This small molecule binds to this protein.
Small molecule (SMILES): CCNc1cc2oc3c/c(=[NH+]/CC)c(C)cc-3c(-c3ccccc3C(=O)OCC)c2cc1C

Binding-site contacts:
Ligand atom C16 contacts residue ASN1357 of chain 1.A at 3.6 Å.
Ligand atom N2 contacts residue ASN530 of chain 1.A at 3.5 Å (h-bond).
Ligand atom C24 contacts residue SER570 of chain 1.A at 2.8 Å.
Ligand atom O27 contacts residue SER1360 of chain 1.A at 3.5 Å (h-bond).
Ligand atom C23 contacts residue MET667 of chain 1.A at 3.2 Å (hydrophobic).
Ligand atom C22 contacts residue LEU572 of chain 1.A at 4.0 Å (hydrophobic).
Ligand atom O1 contacts residue PHE569 of chain 1.A at 3.4 Å (h-bond).
Ligand atom C6 contacts residue SER570 of chain 1.A at 3.7 Å.
Ligand atom N1 contacts residue LEU674 of chain 1.A at 3.8 Å.
Ligand atom C28 contacts residue PHE566 of chain 1.A at 3.9 Å (hydrophobic).
Ligand atom C10 contacts residue LEU572 of chain 1.A at 3.9 Å (hydrophobic).
Ligand atom C6 contacts residue PHE569 of chain 1.A at 3.1 Å (hydrophobic).
Ligand atom C21 contacts residue ASN530 of chain 1.A at 3.2 Å.
Ligand atom C24 contacts residue ASN530 of chain 1.A at 3.8 Å.
Ligand atom C25 contacts residue LEU573 of chain 1.A at 3.3 Å (hydrophobic).
Ligand atom C25 contacts residue SER571 of chain 1.A at 3.4 Å.
Ligand atom C1 contacts residue LEU573 of chain 1.A at 3.9 Å (hydrophobic).
Ligand atom C26 contacts residue SER1360 of chain 1.A at 3.9 Å.
Ligand atom C1 contacts residue PHE569 of chain 1.A at 3.7 Å (hydrophobic).
Ligand atom C14 contacts residue SER1360 of chain 1.A at 3.9 Å.
Ligand atom C13 contacts residue SER1360 of chain 1.A at 3.9 Å.
Ligand atom C3 contacts residue LEU573 of chain 1.A at 3.9 Å (hydrophobic).
Ligand atom N2 contacts residue SER570 of chain 1.A at 2.8 Å (h-bond).
Ligand atom C5 contacts residue SER570 of chain 1.A at 3.8 Å.
Ligand atom O1 contacts residue LEU572 of chain 1.A at 3.9 Å.
Ligand atom C25 contacts residue SER570 of chain 1.A at 2.8 Å.
Ligand atom C29 contacts residue PHE566 of chain 1.A at 3.9 Å (hydrophobic).
Ligand atom C29 contacts residue PHE569 of chain 1.A at 3.9 Å (hydrophobic).
Ligand atom C25 contacts residue LEU572 of chain 1.A at 3.5 Å (hydrophobic).
Ligand atom C24 contacts residue MET526 of chain 1.A at 3.1 Å (hydrophobic).
Ligand atom C17 contacts residue LEU1361 of chain 1.A at 3.6 Å (hydrophobic).
Ligand atom C15 contacts residue ASN1357 of chain 1.A at 3.5 Å.
Ligand atom C20 contacts residue GLN1253 of chain 1.A at 3.3 Å.
Ligand atom C18 contacts residue SER1360 of chain 1.A at 3.3 Å.
Ligand atom C17 contacts residue SER1360 of chain 1.A at 3.7 Å.
Ligand atom C17 contacts residue ASN1357 of chain 1.A at 3.6 Å.
Ligand atom C19 contacts residue SER1360 of chain 1.A at 3.4 Å.
Ligand atom C22 contacts residue LEU674 of chain 1.A at 3.5 Å (hydrophobic).
Ligand atom O27 contacts residue THR1364 of chain 1.A at 3.5 Å (h-bond).
Ligand atom C23 contacts residue LEU674 of chain 1.A at 3.5 Å (hydrophobic).

Sequence of chain 1.A:
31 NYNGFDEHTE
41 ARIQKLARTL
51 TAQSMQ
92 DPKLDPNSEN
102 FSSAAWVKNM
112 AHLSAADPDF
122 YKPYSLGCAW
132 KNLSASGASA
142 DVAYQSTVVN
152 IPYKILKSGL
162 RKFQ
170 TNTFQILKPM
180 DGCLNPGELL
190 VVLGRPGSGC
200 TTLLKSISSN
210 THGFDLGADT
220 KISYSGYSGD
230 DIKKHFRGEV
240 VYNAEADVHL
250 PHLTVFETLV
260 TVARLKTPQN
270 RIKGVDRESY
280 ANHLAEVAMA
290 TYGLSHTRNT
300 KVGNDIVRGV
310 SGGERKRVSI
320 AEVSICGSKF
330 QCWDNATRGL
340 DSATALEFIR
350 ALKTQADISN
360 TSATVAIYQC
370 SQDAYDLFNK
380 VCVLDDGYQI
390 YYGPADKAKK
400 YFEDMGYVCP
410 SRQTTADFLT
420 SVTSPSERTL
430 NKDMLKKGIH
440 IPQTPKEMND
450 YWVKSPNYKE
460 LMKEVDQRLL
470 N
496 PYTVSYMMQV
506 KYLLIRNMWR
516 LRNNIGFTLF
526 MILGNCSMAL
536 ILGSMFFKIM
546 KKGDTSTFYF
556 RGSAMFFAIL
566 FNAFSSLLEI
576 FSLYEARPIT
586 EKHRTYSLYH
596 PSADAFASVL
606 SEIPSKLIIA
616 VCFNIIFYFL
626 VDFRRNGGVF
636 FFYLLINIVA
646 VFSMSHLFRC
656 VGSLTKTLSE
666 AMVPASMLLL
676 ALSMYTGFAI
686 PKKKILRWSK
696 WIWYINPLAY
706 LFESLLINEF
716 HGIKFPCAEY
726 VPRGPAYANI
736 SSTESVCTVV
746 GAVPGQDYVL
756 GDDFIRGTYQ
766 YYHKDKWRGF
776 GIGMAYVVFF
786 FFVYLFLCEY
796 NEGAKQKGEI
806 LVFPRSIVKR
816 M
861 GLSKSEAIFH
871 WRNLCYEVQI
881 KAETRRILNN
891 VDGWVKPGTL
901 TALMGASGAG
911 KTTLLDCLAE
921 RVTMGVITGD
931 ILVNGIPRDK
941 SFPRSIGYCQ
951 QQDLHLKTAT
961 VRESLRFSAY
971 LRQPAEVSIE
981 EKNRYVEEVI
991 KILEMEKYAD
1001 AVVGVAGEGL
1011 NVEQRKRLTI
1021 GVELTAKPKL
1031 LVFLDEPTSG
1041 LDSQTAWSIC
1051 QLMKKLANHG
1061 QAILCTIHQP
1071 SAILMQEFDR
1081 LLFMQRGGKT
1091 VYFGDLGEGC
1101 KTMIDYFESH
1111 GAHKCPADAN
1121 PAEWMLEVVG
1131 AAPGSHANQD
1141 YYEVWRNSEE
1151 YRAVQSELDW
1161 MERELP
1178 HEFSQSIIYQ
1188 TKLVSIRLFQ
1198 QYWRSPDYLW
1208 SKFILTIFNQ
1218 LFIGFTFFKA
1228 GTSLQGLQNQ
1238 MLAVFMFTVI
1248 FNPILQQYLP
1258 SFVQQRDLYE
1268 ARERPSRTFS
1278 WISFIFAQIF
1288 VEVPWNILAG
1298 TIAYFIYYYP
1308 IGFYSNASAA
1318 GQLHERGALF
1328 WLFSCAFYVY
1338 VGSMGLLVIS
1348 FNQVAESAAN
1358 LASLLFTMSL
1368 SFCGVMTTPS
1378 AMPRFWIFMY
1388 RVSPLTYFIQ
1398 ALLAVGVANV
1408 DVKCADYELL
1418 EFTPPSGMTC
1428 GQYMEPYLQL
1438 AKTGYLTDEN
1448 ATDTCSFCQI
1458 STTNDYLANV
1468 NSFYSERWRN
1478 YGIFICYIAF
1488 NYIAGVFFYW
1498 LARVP